Binding-site contacts:
Ligand atom C15 contacts residue GLY27 of chain 1.B at 3.6 Å.
Ligand atom O28 contacts residue GLY27 of chain 1.B at 3.6 Å (h-bond).
Ligand atom O13 contacts residue ASP25 of chain 1.A at 2.8 Å (salt-bridge).
Ligand atom N5 contacts residue GLY48 of chain 1.A at 3.0 Å (h-bond).
Ligand atom O24 contacts residue GLY48 of chain 1.B at 3.6 Å.
Ligand atom C40 contacts residue GLY49 of chain 1.A at 3.5 Å.
Ligand atom O8 contacts residue GLY49 of chain 1.A at 3.3 Å.
Ligand atom C30 contacts residue ARG8 of chain 1.A at 3.4 Å.
Ligand atom C43 contacts residue PRO81 of chain 1.B at 3.6 Å (hydrophobic).
Ligand atom O28 contacts residue ALA28 of chain 1.B at 3.5 Å.
Ligand atom O4 contacts residue ASP29 of chain 1.A at 3.0 Å (salt-bridge).
Ligand atom O28 contacts residue ASP29 of chain 1.B at 3.1 Å (salt-bridge).
Ligand atom N9 contacts residue GLY27 of chain 1.A at 3.1 Å (h-bond).
Ligand atom C41 contacts residue GLY49 of chain 1.A at 3.7 Å.
Ligand atom C35 contacts residue GLY27 of chain 1.A at 3.7 Å.
Ligand atom O2 contacts residue GLY48 of chain 1.A at 3.4 Å (h-bond).
Ligand atom C27 contacts residue GLY48 of chain 1.B at 3.5 Å.
Ligand atom C34 contacts residue GLY48 of chain 1.B at 3.4 Å.
Ligand atom O29 contacts residue GLY48 of chain 1.B at 3.2 Å (h-bond).
Ligand atom C19 contacts residue VAL82 of chain 1.A at 3.7 Å (hydrophobic).
Ligand atom O24 contacts residue GLY49 of chain 1.B at 3.3 Å.
Ligand atom C18 contacts residue PRO81 of chain 1.A at 3.7 Å (hydrophobic).
Ligand atom C12 contacts residue ASP25 of chain 1.A at 3.4 Å.
Ligand atom C11 contacts residue ASP25 of chain 1.B at 2.8 Å.
Ligand atom O13 contacts residue ASP25 of chain 1.B at 2.7 Å (salt-bridge).
Ligand atom C20 contacts residue VAL82 of chain 1.A at 3.7 Å (hydrophobic).
Ligand atom C34 contacts residue ILE50 of chain 1.A at 3.7 Å (hydrophobic).
Ligand atom O4 contacts residue GLY27 of chain 1.A at 3.7 Å.
Ligand atom C42 contacts residue PRO81 of chain 1.B at 3.7 Å (hydrophobic).
Ligand atom N26 contacts residue GLY48 of chain 1.B at 2.8 Å (h-bond).
Ligand atom C12 contacts residue ASP25 of chain 1.B at 3.4 Å.
Ligand atom C1 contacts residue ARG8 of chain 1.B at 3.5 Å.
Ligand atom O13 contacts residue GLY27 of chain 1.B at 3.5 Å (h-bond).
Ligand atom C49 contacts residue GLY48 of chain 1.A at 3.6 Å.
Ligand atom C1 contacts residue ASP29 of chain 1.A at 3.5 Å.
Ligand atom C15 contacts residue ASP25 of chain 1.A at 3.7 Å.
Ligand atom C21 contacts residue GLY27 of chain 1.B at 3.4 Å.
Ligand atom O4 contacts residue ALA28 of chain 1.A at 3.7 Å.
Ligand atom C30 contacts residue ASP29 of chain 1.B at 3.4 Å.
Ligand atom N22 contacts residue GLY27 of chain 1.B at 3.0 Å (h-bond).

This small molecule binds to this protein.
Small molecule (SMILES): COC(=O)N[C@H](C(=O)N[C@@H](Cc1ccc(-c2ccccn2)cc1)C[C@H](O)[C@H](Cc1ccccc1)NC(=O)[C@@H](NC(=O)OC)C(C)(C)C)C(C)(C)C

Sequence of chain 1.A:
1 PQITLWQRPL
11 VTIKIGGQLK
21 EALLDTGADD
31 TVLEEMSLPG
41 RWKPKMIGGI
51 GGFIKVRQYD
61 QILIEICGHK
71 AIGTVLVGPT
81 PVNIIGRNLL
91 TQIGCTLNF

Sequence of chain 1.B:
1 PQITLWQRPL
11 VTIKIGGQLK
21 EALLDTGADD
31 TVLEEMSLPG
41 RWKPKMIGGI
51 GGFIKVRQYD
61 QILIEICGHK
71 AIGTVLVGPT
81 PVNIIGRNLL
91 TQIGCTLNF